This protein binds this small molecule.
Small molecule (SMILES): Nc1ncnc2c1ncn2[C@@H]1O[C@H](CF)[C@@H](O)[C@H]1O

Sequence of chain 2.C:
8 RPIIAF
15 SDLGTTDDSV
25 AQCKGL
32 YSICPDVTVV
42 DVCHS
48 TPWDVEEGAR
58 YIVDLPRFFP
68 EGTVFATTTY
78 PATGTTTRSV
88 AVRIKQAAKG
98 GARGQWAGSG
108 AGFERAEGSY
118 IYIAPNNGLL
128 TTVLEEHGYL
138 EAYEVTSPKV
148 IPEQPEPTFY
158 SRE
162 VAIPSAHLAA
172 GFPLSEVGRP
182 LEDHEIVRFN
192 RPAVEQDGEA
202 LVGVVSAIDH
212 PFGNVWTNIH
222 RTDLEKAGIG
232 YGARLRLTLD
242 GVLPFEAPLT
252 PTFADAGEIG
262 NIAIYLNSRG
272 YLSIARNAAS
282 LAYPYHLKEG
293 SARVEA

Sequence of chain 2.A:
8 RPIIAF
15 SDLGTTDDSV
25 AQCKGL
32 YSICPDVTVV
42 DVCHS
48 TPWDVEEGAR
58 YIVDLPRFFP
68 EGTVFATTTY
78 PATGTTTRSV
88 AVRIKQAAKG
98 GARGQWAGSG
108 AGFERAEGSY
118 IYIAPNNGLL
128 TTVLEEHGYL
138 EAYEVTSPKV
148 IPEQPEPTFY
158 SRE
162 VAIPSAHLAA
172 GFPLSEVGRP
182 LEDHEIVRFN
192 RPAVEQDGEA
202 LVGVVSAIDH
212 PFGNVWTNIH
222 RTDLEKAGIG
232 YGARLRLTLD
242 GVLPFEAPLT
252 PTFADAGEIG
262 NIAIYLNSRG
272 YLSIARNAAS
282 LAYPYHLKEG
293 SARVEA

Binding-site contacts:
Ligand atom N1 contacts residue PHE254 of chain 2.A at 3.2 Å.
Ligand atom N6 contacts residue ARG277 of chain 2.A at 2.6 Å (salt-bridge).
Ligand atom O4' contacts residue THR80 of chain 2.C at 3.4 Å.
Ligand atom C1' contacts residue TYR77 of chain 2.C at 3.6 Å (hydrophobic).
Ligand atom C8 contacts residue PHE213 of chain 2.A at 3.6 Å (hydrophobic).
Ligand atom O3' contacts residue ASP16 of chain 2.C at 2.9 Å (salt-bridge).
Ligand atom C5' contacts residue PHE156 of chain 2.C at 3.6 Å (hydrophobic).
Ligand atom C6 contacts residue ARG277 of chain 2.A at 3.5 Å.
Ligand atom C4 contacts residue TRP50 of chain 2.C at 3.4 Å (hydrophobic).
Ligand atom C5' contacts residue THR155 of chain 2.C at 3.1 Å.
Ligand atom N6 contacts residue ASN215 of chain 2.A at 3.1 Å (h-bond).
Ligand atom C5' contacts residue MET1 of chain 2.I at 3.4 Å (hydrophobic).
Ligand atom C6 contacts residue TRP50 of chain 2.C at 3.6 Å (hydrophobic).
Ligand atom O2' contacts residue TRP50 of chain 2.C at 3.3 Å (h-bond).
Ligand atom N7 contacts residue ASN215 of chain 2.A at 3.2 Å (h-bond).
Ligand atom O4' contacts residue MET1 of chain 2.I at 3.4 Å (h-bond).
Ligand atom F19 contacts residue TYR157 of chain 2.C at 3.2 Å.
Ligand atom O3' contacts residue SER158 of chain 2.C at 2.7 Å (h-bond).
Ligand atom N9 contacts residue TRP50 of chain 2.C at 3.5 Å (h-bond).
Ligand atom C4' contacts residue TYR77 of chain 2.C at 3.6 Å (hydrophobic).
Ligand atom O2' contacts residue ASP16 of chain 2.C at 2.5 Å (salt-bridge).
Ligand atom C2 contacts residue PHE254 of chain 2.A at 3.5 Å (hydrophobic).
Ligand atom F19 contacts residue SER158 of chain 2.C at 2.9 Å.
Ligand atom N3 contacts residue TRP50 of chain 2.C at 3.5 Å (h-bond).
Ligand atom N1 contacts residue ARG277 of chain 2.A at 3.6 Å (salt-bridge).
Ligand atom C6 contacts residue PHE254 of chain 2.A at 3.4 Å (hydrophobic).
Ligand atom O3' contacts residue TYR77 of chain 2.C at 3.4 Å (h-bond).
Ligand atom C2 contacts residue PRO78 of chain 2.C at 3.4 Å (hydrophobic).
Ligand atom N6 contacts residue PHE254 of chain 2.A at 3.4 Å.
Ligand atom C2' contacts residue ASP16 of chain 2.C at 3.4 Å.
Ligand atom C3' contacts residue ASP16 of chain 2.C at 3.6 Å.
Ligand atom C5 contacts residue TRP50 of chain 2.C at 3.5 Å (hydrophobic).
Ligand atom C4 contacts residue PHE254 of chain 2.A at 3.5 Å (hydrophobic).
Ligand atom N3 contacts residue PRO78 of chain 2.C at 3.5 Å.
Ligand atom N1 contacts residue ALA279 of chain 2.A at 2.9 Å (h-bond).
Ligand atom C5 contacts residue PHE254 of chain 2.A at 3.5 Å (hydrophobic).
Ligand atom F19 contacts residue PHE156 of chain 2.C at 3.4 Å.
Ligand atom O2' contacts residue TYR77 of chain 2.C at 3.3 Å (h-bond).
Ligand atom N3 contacts residue PHE254 of chain 2.A at 3.5 Å.
Ligand atom N7 contacts residue PHE254 of chain 2.A at 3.6 Å.